Sequence of chain 5.F:
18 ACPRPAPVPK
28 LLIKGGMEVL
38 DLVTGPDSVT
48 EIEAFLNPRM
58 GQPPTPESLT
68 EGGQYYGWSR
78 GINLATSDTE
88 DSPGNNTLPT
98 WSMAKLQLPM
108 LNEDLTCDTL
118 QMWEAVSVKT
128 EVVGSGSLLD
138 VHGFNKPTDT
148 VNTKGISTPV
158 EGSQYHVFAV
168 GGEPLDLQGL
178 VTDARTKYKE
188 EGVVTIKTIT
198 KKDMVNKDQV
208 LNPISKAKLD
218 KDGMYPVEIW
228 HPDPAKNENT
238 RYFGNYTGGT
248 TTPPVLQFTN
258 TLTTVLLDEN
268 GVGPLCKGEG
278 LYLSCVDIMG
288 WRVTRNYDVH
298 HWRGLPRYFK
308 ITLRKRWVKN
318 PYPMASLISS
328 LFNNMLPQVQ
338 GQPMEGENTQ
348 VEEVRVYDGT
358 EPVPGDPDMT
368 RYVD

This small molecule binds to this protein.
Small molecule (SMILES): CC(=O)N[C@@H]1[C@@H](O[C@@H]2O[C@H](CO)[C@H](O)[C@H](O[C@]3(C(=O)O)C[C@H](O)[C@@H](NC(C)=O)[C@H]([C@H](O)[C@H](O)CO)O3)[C@H]2O)[C@H](O)[C@@H](CO[C@]2(C(=O)O)C[C@H](O)[C@@H](NC(C)=O)[C@H]([C@H](O)[C@H](O)CO)O2)O[C@H]1O

Binding-site contacts:
Ligand atom C3 contacts residue VAL296 of chain 6.F at 3.7 Å (hydrophobic).
Ligand atom O1A contacts residue ARG77 of chain 6.F at 3.0 Å (salt-bridge).
Ligand atom C3 contacts residue HIS298 of chain 6.F at 4.1 Å.
Ligand atom O4 contacts residue GLY78 of chain 6.F at 3.2 Å.
Ligand atom C1 contacts residue GLY78 of chain 6.F at 4.1 Å.
Ligand atom C5 contacts residue TYR72 of chain 6.F at 3.5 Å (hydrophobic).
Ligand atom C4 contacts residue GLY78 of chain 6.F at 3.4 Å.
Ligand atom O3 contacts residue GLY78 of chain 6.F at 3.6 Å.
Ligand atom C6 contacts residue TYR72 of chain 6.F at 3.8 Å (hydrophobic).
Ligand atom C4 contacts residue HIS298 of chain 6.F at 4.0 Å.
Ligand atom O8 contacts residue TYR72 of chain 6.F at 3.9 Å.
Ligand atom O1A contacts residue TYR72 of chain 6.F at 3.1 Å.
Ligand atom O1B contacts residue ARG77 of chain 6.F at 2.5 Å (salt-bridge).
Ligand atom O8 contacts residue ARG77 of chain 6.F at 3.1 Å (salt-bridge).
Ligand atom O6 contacts residue ASN93 of chain 6.F at 3.0 Å (h-bond).
Ligand atom C2 contacts residue GLY78 of chain 6.F at 4.1 Å.
Ligand atom O1A contacts residue GLY78 of chain 6.F at 3.7 Å.
Ligand atom O4 contacts residue ASN80 of chain 6.F at 4.0 Å.
Ligand atom O4 contacts residue ILE79 of chain 6.F at 3.6 Å (h-bond).
Ligand atom O4 contacts residue TYR72 of chain 6.F at 3.8 Å.
Ligand atom C1 contacts residue SER89 of chain 6.F at 4.2 Å.
Ligand atom O4 contacts residue HIS298 of chain 6.F at 3.0 Å (h-bond).
Ligand atom C4 contacts residue TYR72 of chain 6.F at 3.4 Å (hydrophobic).
Ligand atom O1A contacts residue SER89 of chain 6.F at 4.1 Å.
Ligand atom C5 contacts residue ASN93 of chain 6.F at 4.1 Å.
Ligand atom O1B contacts residue SER89 of chain 6.F at 3.5 Å (h-bond).
Ligand atom C1 contacts residue TYR72 of chain 6.F at 4.0 Å (hydrophobic).
Ligand atom O4 contacts residue THR291 of chain 6.F at 3.4 Å.
Ligand atom N5 contacts residue TYR72 of chain 6.F at 3.0 Å (h-bond).
Ligand atom C3 contacts residue GLY78 of chain 6.F at 3.9 Å.
Ligand atom C8 contacts residue ARG77 of chain 6.F at 4.1 Å.
Ligand atom O3 contacts residue VAL296 of chain 6.F at 4.3 Å.
Ligand atom C1 contacts residue ARG77 of chain 6.F at 3.1 Å.
Ligand atom C10 contacts residue TYR72 of chain 6.F at 4.1 Å (hydrophobic).
Ligand atom C3 contacts residue GLY78 of chain 6.F at 4.1 Å.
Ligand atom C11 contacts residue ASP85 of chain 5.F at 4.2 Å.
Ligand atom C6 contacts residue ARG77 of chain 6.F at 4.3 Å.
Ligand atom O8 contacts residue GLU87 of chain 6.F at 3.9 Å.
Ligand atom C6 contacts residue ASN93 of chain 6.F at 3.1 Å.
Ligand atom C3 contacts residue ARG77 of chain 6.F at 4.1 Å.

Sequence of chain 6.F:
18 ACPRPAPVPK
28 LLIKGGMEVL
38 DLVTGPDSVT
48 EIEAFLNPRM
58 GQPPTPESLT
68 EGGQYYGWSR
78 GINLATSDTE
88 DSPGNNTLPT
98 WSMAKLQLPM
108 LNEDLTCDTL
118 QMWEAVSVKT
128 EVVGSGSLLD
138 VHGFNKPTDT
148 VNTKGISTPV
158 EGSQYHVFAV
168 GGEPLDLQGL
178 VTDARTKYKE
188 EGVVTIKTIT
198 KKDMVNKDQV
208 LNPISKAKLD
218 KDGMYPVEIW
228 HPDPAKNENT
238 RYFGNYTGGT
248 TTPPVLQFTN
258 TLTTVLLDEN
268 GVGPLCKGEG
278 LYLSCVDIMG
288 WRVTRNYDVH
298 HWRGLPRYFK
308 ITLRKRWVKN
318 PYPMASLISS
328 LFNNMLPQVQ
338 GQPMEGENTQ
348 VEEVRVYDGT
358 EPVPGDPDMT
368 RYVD